The protein below binds the small molecule below.
Small molecule (SMILES): CC(C)n1nc(C(F)F)cc1C(=O)Nc1ccc([C@H]2[C@@H](O)CCCc3cncn32)c(-c2ccccc2)c1

Sequence of chain 1.A:
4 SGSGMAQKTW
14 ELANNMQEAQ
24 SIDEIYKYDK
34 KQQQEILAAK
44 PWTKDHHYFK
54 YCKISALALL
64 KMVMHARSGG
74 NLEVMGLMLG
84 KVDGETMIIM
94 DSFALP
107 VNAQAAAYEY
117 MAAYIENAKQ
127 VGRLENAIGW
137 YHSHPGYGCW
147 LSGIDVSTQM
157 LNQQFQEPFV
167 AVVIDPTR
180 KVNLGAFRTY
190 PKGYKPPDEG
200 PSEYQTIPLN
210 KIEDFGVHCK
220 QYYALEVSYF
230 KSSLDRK

Binding-site contacts:
Ligand atom N31 contacts residue THR154 of chain 1.A at 3.7 Å.
Ligand atom N13 contacts residue THR154 of chain 1.A at 3.5 Å.
Ligand atom N4 contacts residue HIS140 of chain 1.A at 3.3 Å (h-bond).
Ligand atom C32 contacts residue TRP136 of chain 1.A at 3.8 Å (hydrophobic).
Ligand atom C3 contacts residue ASP151 of chain 1.A at 2.9 Å.
Ligand atom C11 contacts residue TRP136 of chain 1.A at 3.8 Å (hydrophobic).
Ligand atom C3 contacts residue HIS138 of chain 1.A at 3.5 Å.
Ligand atom C21 contacts residue VAL77 of chain 1.A at 3.5 Å (hydrophobic).
Ligand atom N30 contacts residue ASN158 of chain 1.A at 3.7 Å.
Ligand atom N4 contacts residue ZN1 of chain 1.B at 1.9 Å.
Ligand atom C28 contacts residue THR154 of chain 1.A at 3.5 Å.
Ligand atom C35 contacts residue MET78 of chain 1.A at 3.5 Å (hydrophobic).
Ligand atom C15 contacts residue TYR143 of chain 1.A at 3.7 Å (hydrophobic).
Ligand atom C5 contacts residue HIS140 of chain 1.A at 3.5 Å.
Ligand atom C32 contacts residue MET78 of chain 1.A at 3.7 Å (hydrophobic).
Ligand atom F37 contacts residue LEU157 of chain 1.A at 3.4 Å.
Ligand atom N30 contacts residue THR154 of chain 1.A at 3.9 Å.
Ligand atom C8 contacts residue ASP151 of chain 1.A at 4.0 Å.
Ligand atom O27 contacts residue MET78 of chain 1.A at 3.8 Å.
Ligand atom C26 contacts residue THR154 of chain 1.A at 3.5 Å.
Ligand atom C22 contacts residue GLU76 of chain 1.A at 3.7 Å.
Ligand atom C1 contacts residue GLU76 of chain 1.A at 3.9 Å.
Ligand atom C21 contacts residue MET78 of chain 1.A at 3.9 Å (hydrophobic).
Ligand atom C5 contacts residue ZN1 of chain 1.B at 2.9 Å.
Ligand atom C9 contacts residue THR154 of chain 1.A at 3.6 Å.
Ligand atom C5 contacts residue TYR143 of chain 1.A at 3.3 Å (hydrophobic).
Ligand atom C34 contacts residue TRP136 of chain 1.A at 3.6 Å (hydrophobic).
Ligand atom C10 contacts residue TRP136 of chain 1.A at 3.9 Å (hydrophobic).
Ligand atom N4 contacts residue ASP151 of chain 1.A at 3.1 Å (salt-bridge).
Ligand atom N4 contacts residue HIS138 of chain 1.A at 3.0 Å (h-bond).
Ligand atom C3 contacts residue ZN1 of chain 1.B at 2.9 Å.
Ligand atom C15 contacts residue GLU76 of chain 1.A at 3.6 Å.
Ligand atom C11 contacts residue MET78 of chain 1.A at 3.9 Å (hydrophobic).
Ligand atom C22 contacts residue VAL77 of chain 1.A at 3.6 Å (hydrophobic).
Ligand atom F36 contacts residue ASN158 of chain 1.A at 3.3 Å.
Ligand atom C34 contacts residue ASN158 of chain 1.A at 3.4 Å.
Ligand atom C29 contacts residue THR154 of chain 1.A at 3.8 Å.
Ligand atom O19 contacts residue ILE150 of chain 1.A at 3.8 Å.
Ligand atom N13 contacts residue TRP136 of chain 1.A at 3.9 Å.
Ligand atom C21 contacts residue GLU76 of chain 1.A at 3.5 Å.